Sequence of chain 2.A:
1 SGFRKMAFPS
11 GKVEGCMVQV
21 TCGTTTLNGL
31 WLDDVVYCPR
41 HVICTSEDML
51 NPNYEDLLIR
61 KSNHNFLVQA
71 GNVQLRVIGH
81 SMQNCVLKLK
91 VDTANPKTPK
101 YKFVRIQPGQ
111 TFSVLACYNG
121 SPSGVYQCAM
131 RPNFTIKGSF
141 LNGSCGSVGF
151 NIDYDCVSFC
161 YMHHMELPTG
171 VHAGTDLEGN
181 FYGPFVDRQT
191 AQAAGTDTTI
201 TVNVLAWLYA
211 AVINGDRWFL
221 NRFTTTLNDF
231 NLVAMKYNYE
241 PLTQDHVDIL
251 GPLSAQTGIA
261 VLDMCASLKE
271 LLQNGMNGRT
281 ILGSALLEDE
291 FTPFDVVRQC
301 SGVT

Binding-site contacts:
Ligand atom C07 contacts residue MET49 of chain 1.A at 3.7 Å (hydrophobic).
Ligand atom C19 contacts residue MET49 of chain 1.A at 3.1 Å (hydrophobic).
Ligand atom C19 contacts residue ARG188 of chain 1.A at 3.7 Å.
Ligand atom O01 contacts residue GLU166 of chain 1.A at 2.8 Å (salt-bridge).
Ligand atom N24 contacts residue GLU166 of chain 1.A at 3.8 Å.
Ligand atom N24 contacts residue HIS163 of chain 1.A at 2.9 Å (h-bond).
Ligand atom C29 contacts residue PHE140 of chain 1.A at 3.6 Å (hydrophobic).
Ligand atom C10 contacts residue CYS44 of chain 1.A at 3.2 Å (hydrophobic).
Ligand atom S18 contacts residue HIS41 of chain 1.A at 3.5 Å (h-bond).
Ligand atom C19 contacts residue GLN189 of chain 1.A at 3.7 Å.
Ligand atom C29 contacts residue ASN142 of chain 1.A at 3.5 Å.
Ligand atom C10 contacts residue THR25 of chain 1.A at 3.8 Å.
Ligand atom S18 contacts residue ASP187 of chain 1.A at 3.7 Å.
Ligand atom C10 contacts residue THR45 of chain 1.A at 3.7 Å.
Ligand atom C29 contacts residue LEU141 of chain 1.A at 3.6 Å (hydrophobic).
Ligand atom N23 contacts residue MET165 of chain 1.A at 3.7 Å.
Ligand atom N23 contacts residue CYS145 of chain 1.A at 3.5 Å (h-bond).
Ligand atom O01 contacts residue MET165 of chain 1.A at 3.4 Å.
Ligand atom C10 contacts residue SER46 of chain 1.A at 3.7 Å.
Ligand atom C30 contacts residue PHE140 of chain 1.A at 3.0 Å (hydrophobic).
Ligand atom C17 contacts residue HIS164 of chain 1.A at 3.7 Å.
Ligand atom C20 contacts residue MET49 of chain 1.A at 3.7 Å (hydrophobic).
Ligand atom N23 contacts residue GLU166 of chain 1.A at 3.7 Å.
Ligand atom C27 contacts residue ASN142 of chain 1.A at 3.6 Å.
Ligand atom C05 contacts residue HIS41 of chain 1.A at 3.5 Å.
Ligand atom C21 contacts residue CYS145 of chain 1.A at 3.6 Å (hydrophobic).
Ligand atom C19 contacts residue ASP187 of chain 1.A at 3.7 Å.
Ligand atom C25 contacts residue GLU166 of chain 1.A at 3.6 Å.
Ligand atom C06 contacts residue HIS41 of chain 1.A at 3.4 Å.
Ligand atom C17 contacts residue MET165 of chain 1.A at 3.5 Å (hydrophobic).
Ligand atom C06 contacts residue MET49 of chain 1.A at 3.4 Å (hydrophobic).
Ligand atom C11 contacts residue THR25 of chain 1.A at 3.5 Å.
Ligand atom C30 contacts residue GLU166 of chain 1.A at 3.6 Å.
Ligand atom C30 contacts residue LEU141 of chain 1.A at 3.6 Å (hydrophobic).
Ligand atom N08 contacts residue MET49 of chain 1.A at 3.6 Å.
Ligand atom C28 contacts residue ASN142 of chain 1.A at 3.6 Å.
Ligand atom C20 contacts residue GLN189 of chain 1.A at 3.5 Å.
Ligand atom N23 contacts residue HIS163 of chain 1.A at 3.1 Å (h-bond).
Ligand atom C29 contacts residue GLU166 of chain 1.A at 3.7 Å.
Ligand atom O12 contacts residue SER46 of chain 1.A at 3.1 Å (h-bond).

Sequence of chain 1.A:
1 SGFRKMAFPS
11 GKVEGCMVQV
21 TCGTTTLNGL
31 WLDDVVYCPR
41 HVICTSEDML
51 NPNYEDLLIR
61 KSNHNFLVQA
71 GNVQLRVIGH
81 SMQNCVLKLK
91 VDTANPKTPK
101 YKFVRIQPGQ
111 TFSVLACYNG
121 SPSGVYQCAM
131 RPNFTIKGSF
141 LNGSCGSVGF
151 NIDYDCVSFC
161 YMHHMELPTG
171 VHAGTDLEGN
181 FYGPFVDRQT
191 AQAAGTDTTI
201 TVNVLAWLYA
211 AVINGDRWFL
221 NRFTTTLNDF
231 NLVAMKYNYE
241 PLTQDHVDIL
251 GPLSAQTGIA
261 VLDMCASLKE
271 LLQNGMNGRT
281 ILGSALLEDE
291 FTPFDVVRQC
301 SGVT

The protein below binds the small molecule below.
Small molecule (SMILES): CCC(=O)Nc1ccc(N(Cc2ccsc2)C(=O)Cn2nnc3ccccc32)cc1